Binding-site contacts:
Ligand atom C1 contacts residue ASP212 of chain 1.G at 3.8 Å.
Ligand atom O2 contacts residue ALA209 of chain 1.G at 4.2 Å.
Ligand atom O3 contacts residue ARG210 of chain 1.G at 3.4 Å (salt-bridge).
Ligand atom O1 contacts residue ASP212 of chain 1.G at 2.9 Å (salt-bridge).
Ligand atom C1 contacts residue ALA209 of chain 1.G at 3.5 Å (hydrophobic).
Ligand atom O4 contacts residue THR244 of chain 1.G at 3.5 Å (h-bond).
Ligand atom O1 contacts residue GLY211 of chain 1.G at 3.7 Å.
Ligand atom O1 contacts residue ALA209 of chain 1.G at 3.9 Å.
Ligand atom C2 contacts residue THR244 of chain 1.G at 4.0 Å.
Ligand atom O2 contacts residue MG1 of chain 1.MA at 2.1 Å.
Ligand atom O4 contacts residue MET276 of chain 1.G at 4.1 Å.
Ligand atom O3 contacts residue MG1 of chain 1.MA at 4.1 Å.
Ligand atom C1 contacts residue GLU188 of chain 1.G at 3.6 Å.
Ligand atom C2 contacts residue MG1 of chain 1.MA at 2.9 Å.
Ligand atom O3 contacts residue ALA209 of chain 1.G at 3.2 Å.
Ligand atom O4 contacts residue LYS186 of chain 1.G at 3.8 Å.
Ligand atom O2 contacts residue GLU188 of chain 1.G at 3.2 Å (salt-bridge).
Ligand atom C1 contacts residue ARG210 of chain 1.G at 4.3 Å.
Ligand atom C1 contacts residue MG1 of chain 1.MA at 2.9 Å.
Ligand atom C2 contacts residue GLU188 of chain 1.G at 3.8 Å.
Ligand atom C1 contacts residue GLY211 of chain 1.G at 3.7 Å.
Ligand atom O4 contacts residue MET207 of chain 1.G at 4.1 Å.
Ligand atom O3 contacts residue GLY211 of chain 1.G at 2.9 Å (h-bond).
Ligand atom C2 contacts residue LYS186 of chain 1.G at 3.6 Å.
Ligand atom O2 contacts residue LYS186 of chain 1.G at 2.9 Å (salt-bridge).
Ligand atom O3 contacts residue ASP212 of chain 1.G at 3.9 Å.
Ligand atom O4 contacts residue ARG87 of chain 1.G at 4.1 Å.
Ligand atom O3 contacts residue THR244 of chain 1.G at 2.6 Å (h-bond).
Ligand atom O1 contacts residue GLU188 of chain 1.G at 3.0 Å (salt-bridge).
Ligand atom C2 contacts residue ALA209 of chain 1.G at 3.7 Å (hydrophobic).
Ligand atom C1 contacts residue THR244 of chain 1.G at 3.6 Å.
Ligand atom O1 contacts residue MG1 of chain 1.MA at 2.2 Å.
Ligand atom O4 contacts residue MG1 of chain 1.MA at 4.2 Å.
Ligand atom O2 contacts residue ASP212 of chain 1.G at 4.2 Å.
Ligand atom O4 contacts residue ALA209 of chain 1.G at 4.1 Å.

Sequence of chain 1.G:
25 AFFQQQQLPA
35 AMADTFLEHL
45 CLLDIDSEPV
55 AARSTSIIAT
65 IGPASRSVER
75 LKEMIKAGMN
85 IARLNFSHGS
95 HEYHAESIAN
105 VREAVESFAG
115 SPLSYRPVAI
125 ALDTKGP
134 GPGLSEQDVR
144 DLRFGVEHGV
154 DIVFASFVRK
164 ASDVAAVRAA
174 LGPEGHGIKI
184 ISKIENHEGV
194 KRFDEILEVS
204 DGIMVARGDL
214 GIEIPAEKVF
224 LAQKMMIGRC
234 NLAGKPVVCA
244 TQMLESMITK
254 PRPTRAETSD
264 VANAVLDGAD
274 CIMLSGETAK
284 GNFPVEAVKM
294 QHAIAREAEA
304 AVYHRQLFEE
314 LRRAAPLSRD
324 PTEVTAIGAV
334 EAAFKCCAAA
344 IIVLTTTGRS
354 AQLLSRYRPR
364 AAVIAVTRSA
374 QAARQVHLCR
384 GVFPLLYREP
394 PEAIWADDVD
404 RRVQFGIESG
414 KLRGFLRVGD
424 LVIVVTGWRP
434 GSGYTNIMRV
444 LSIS

This protein binds this small molecule.
Small molecule (SMILES): O=C([O-])C(=O)[O-]